Binding-site contacts:
Ligand atom C16 contacts residue LYS59 of chain 1.B at 3.5 Å.
Ligand atom O27 contacts residue LEU49 of chain 1.B at 3.3 Å.
Ligand atom C10 contacts residue MET99 of chain 1.B at 3.8 Å (hydrophobic).
Ligand atom C29 contacts residue LEU188 of chain 1.B at 3.6 Å (hydrophobic).
Ligand atom O33 contacts residue LEU188 of chain 1.B at 3.3 Å.
Ligand atom C34 contacts residue ASP94 of chain 1.B at 3.7 Å.
Ligand atom O18 contacts residue LYS59 of chain 1.B at 2.8 Å (salt-bridge).
Ligand atom C02 contacts residue ASP94 of chain 1.B at 3.6 Å.
Ligand atom C26 contacts residue ASN52 of chain 1.B at 3.5 Å.
Ligand atom O18 contacts residue ALA56 of chain 1.B at 3.6 Å.
Ligand atom O01 contacts residue ALA56 of chain 1.B at 3.5 Å.
Ligand atom C25 contacts residue ASN52 of chain 1.B at 3.6 Å.
Ligand atom C07 contacts residue MET99 of chain 1.B at 3.5 Å (hydrophobic).
Ligand atom C34 contacts residue LEU188 of chain 1.B at 3.7 Å (hydrophobic).
Ligand atom C28 contacts residue LEU142 of chain 1.B at 3.2 Å (hydrophobic).
Ligand atom C25 contacts residue GLY138 of chain 1.B at 3.8 Å.
Ligand atom C32 contacts residue ASN52 of chain 1.B at 3.3 Å.
Ligand atom C16 contacts residue ALA56 of chain 1.B at 3.8 Å (hydrophobic).
Ligand atom O33 contacts residue ASN52 of chain 1.B at 3.3 Å (h-bond).
Ligand atom C15 contacts residue ASP55 of chain 1.B at 3.5 Å.
Ligand atom C15 contacts residue LYS59 of chain 1.B at 3.6 Å.
Ligand atom O18 contacts residue ASP55 of chain 1.B at 3.8 Å.
Ligand atom C34 contacts residue ASN52 of chain 1.B at 3.7 Å.
Ligand atom C25 contacts residue PHE139 of chain 1.B at 3.4 Å (hydrophobic).
Ligand atom C29 contacts residue ASN52 of chain 1.B at 3.8 Å.
Ligand atom C24 contacts residue PHE139 of chain 1.B at 3.7 Å (hydrophobic).
Ligand atom O08 contacts residue THR186 of chain 1.B at 3.1 Å (h-bond).
Ligand atom C28 contacts residue SER141 of chain 1.B at 3.5 Å.
Ligand atom C28 contacts residue GLU48 of chain 1.B at 3.2 Å.
Ligand atom O33 contacts residue LEU49 of chain 1.B at 3.5 Å.
Ligand atom C32 contacts residue LEU188 of chain 1.B at 3.7 Å (hydrophobic).
Ligand atom C06 contacts residue MET99 of chain 1.B at 3.5 Å (hydrophobic).
Ligand atom C07 contacts residue ASN107 of chain 1.B at 3.6 Å.
Ligand atom C19 contacts residue ILE97 of chain 1.B at 3.4 Å (hydrophobic).
Ligand atom C31 contacts residue ASN52 of chain 1.B at 3.7 Å.
Ligand atom O08 contacts residue MET99 of chain 1.B at 3.8 Å.
Ligand atom O27 contacts residue LEU142 of chain 1.B at 2.9 Å.
Ligand atom O01 contacts residue ASP94 of chain 1.B at 2.6 Å (salt-bridge).
Ligand atom O01 contacts residue THR186 of chain 1.B at 3.6 Å.
Ligand atom C17 contacts residue LYS59 of chain 1.B at 3.8 Å.

This small molecule binds to this protein.
Small molecule (SMILES): COc1ccc(CO/N=C2/C=C/C=C\C3O[C@@H]3C[C@@H](C)OC(=O)c3c(O)cc(O)cc3C2)cc1

Sequence of chain 1.B:
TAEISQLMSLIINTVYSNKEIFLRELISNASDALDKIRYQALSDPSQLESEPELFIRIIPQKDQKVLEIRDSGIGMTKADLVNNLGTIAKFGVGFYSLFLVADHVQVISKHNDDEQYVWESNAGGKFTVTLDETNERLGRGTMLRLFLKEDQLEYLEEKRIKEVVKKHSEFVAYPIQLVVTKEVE